Sequence of chain 1.C:
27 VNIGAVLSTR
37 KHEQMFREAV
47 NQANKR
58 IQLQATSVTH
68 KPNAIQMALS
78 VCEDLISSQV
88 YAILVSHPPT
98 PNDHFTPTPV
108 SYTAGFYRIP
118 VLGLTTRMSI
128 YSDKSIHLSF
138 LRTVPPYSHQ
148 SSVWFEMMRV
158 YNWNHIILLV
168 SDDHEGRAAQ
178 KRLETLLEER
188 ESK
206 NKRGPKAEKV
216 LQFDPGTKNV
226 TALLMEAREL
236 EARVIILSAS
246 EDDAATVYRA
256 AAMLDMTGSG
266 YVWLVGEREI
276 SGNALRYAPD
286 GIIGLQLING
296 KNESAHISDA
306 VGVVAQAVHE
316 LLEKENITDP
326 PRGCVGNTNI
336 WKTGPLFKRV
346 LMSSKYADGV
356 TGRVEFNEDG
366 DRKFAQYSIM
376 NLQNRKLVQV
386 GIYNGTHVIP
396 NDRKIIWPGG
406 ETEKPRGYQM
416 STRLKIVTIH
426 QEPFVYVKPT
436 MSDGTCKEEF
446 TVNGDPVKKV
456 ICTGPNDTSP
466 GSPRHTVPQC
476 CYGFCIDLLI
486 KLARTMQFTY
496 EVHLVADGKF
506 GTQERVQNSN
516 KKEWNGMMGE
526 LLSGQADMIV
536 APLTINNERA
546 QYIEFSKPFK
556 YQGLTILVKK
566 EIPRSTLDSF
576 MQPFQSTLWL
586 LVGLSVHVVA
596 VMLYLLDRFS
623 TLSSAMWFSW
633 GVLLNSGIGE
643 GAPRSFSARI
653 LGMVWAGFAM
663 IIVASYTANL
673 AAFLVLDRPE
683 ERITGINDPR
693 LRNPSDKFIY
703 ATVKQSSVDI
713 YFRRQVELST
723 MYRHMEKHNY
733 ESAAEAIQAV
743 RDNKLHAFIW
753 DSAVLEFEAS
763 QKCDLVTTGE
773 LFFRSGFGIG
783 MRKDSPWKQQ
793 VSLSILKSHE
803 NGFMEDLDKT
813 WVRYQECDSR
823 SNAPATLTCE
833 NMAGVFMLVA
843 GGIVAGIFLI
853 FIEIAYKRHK

Binding-site contacts:
Ligand atom O5 contacts residue ALA300 of chain 1.C at 4.1 Å.
Ligand atom C5 contacts residue ASN297 of chain 1.C at 3.6 Å.
Ligand atom C3 contacts residue ASN297 of chain 1.C at 3.7 Å.
Ligand atom C4 contacts residue ASN297 of chain 1.C at 4.2 Å.
Ligand atom O7 contacts residue ASN297 of chain 1.C at 2.9 Å (h-bond).
Ligand atom C1 contacts residue ASN297 of chain 1.C at 1.4 Å.
Ligand atom O5 contacts residue ASN297 of chain 1.C at 2.4 Å (h-bond).
Ligand atom C8 contacts residue ASN297 of chain 1.C at 3.6 Å.
Ligand atom N2 contacts residue ASN297 of chain 1.C at 2.8 Å (h-bond).
Ligand atom C2 contacts residue ASN297 of chain 1.C at 2.4 Å.
Ligand atom C7 contacts residue ASN297 of chain 1.C at 2.9 Å.

A protein and the small-molecule ligand that binds it are described below.
Small molecule (SMILES): CC(=O)N[C@@H]1[C@@H](O)[C@H](O)[C@@H](CO)O[C@H]1O